Sequence of chain 1.B:
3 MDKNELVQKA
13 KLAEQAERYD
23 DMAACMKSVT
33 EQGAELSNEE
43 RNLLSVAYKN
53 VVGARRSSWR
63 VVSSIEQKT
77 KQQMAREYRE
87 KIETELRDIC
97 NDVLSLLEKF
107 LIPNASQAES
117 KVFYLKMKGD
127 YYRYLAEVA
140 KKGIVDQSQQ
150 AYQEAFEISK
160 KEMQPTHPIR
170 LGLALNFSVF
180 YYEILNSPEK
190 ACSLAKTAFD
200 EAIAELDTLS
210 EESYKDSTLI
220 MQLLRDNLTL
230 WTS

Binding-site contacts:
Ligand atom C contacts residue ASN226 of chain 1.B at 4.1 Å.
Ligand atom O2P contacts residue ARG58 of chain 1.B at 2.5 Å (salt-bridge).
Ligand atom CD1 contacts residue LEU222 of chain 1.B at 3.8 Å (hydrophobic).
Ligand atom P contacts residue ARG129 of chain 1.B at 3.5 Å.
Ligand atom O contacts residue LYS51 of chain 1.B at 3.5 Å.
Ligand atom O3P contacts residue ARG58 of chain 1.B at 2.7 Å (salt-bridge).
Ligand atom C contacts residue VAL178 of chain 1.B at 3.7 Å (hydrophobic).
Ligand atom CA contacts residue ASN175 of chain 1.B at 3.7 Å.
Ligand atom O1P contacts residue LYS51 of chain 1.B at 4.0 Å.
Ligand atom O contacts residue ASN52 of chain 1.B at 4.1 Å.
Ligand atom O1P contacts residue ARG129 of chain 1.B at 2.8 Å (salt-bridge).
Ligand atom P contacts residue ARG58 of chain 1.B at 3.1 Å.
Ligand atom CB contacts residue ASN175 of chain 1.B at 3.5 Å.
Ligand atom O contacts residue ASN226 of chain 1.B at 3.1 Å (h-bond).
Ligand atom CD1 contacts residue GLU182 of chain 1.B at 3.4 Å.
Ligand atom C contacts residue ASN175 of chain 1.B at 3.8 Å.
Ligand atom CB contacts residue ASN175 of chain 1.B at 3.6 Å.
Ligand atom CA contacts residue ASN175 of chain 1.B at 3.8 Å.
Ligand atom O contacts residue LEU174 of chain 1.B at 3.9 Å.
Ligand atom O1P contacts residue TYR130 of chain 1.B at 2.7 Å (h-bond).
Ligand atom CB contacts residue VAL178 of chain 1.B at 3.7 Å (hydrophobic).
Ligand atom N contacts residue LEU174 of chain 1.B at 3.5 Å.
Ligand atom N contacts residue LYS51 of chain 1.B at 4.0 Å.
Ligand atom P contacts residue TYR130 of chain 1.B at 3.7 Å.
Ligand atom N contacts residue VAL178 of chain 1.B at 4.0 Å.
Ligand atom O1P contacts residue ARG58 of chain 1.B at 4.0 Å.
Ligand atom O3P contacts residue ARG129 of chain 1.B at 3.0 Å (salt-bridge).
Ligand atom C contacts residue LEU174 of chain 1.B at 3.7 Å (hydrophobic).
Ligand atom O2P contacts residue TYR130 of chain 1.B at 4.0 Å.
Ligand atom CB contacts residue ARG129 of chain 1.B at 3.8 Å.
Ligand atom CA contacts residue LEU174 of chain 1.B at 3.9 Å (hydrophobic).
Ligand atom CD contacts residue LEU229 of chain 1.B at 3.7 Å (hydrophobic).
Ligand atom CD2 contacts residue LEU229 of chain 1.B at 3.8 Å (hydrophobic).
Ligand atom N contacts residue ASN175 of chain 1.B at 2.9 Å (h-bond).
Ligand atom O contacts residue LYS51 of chain 1.B at 3.8 Å.
Ligand atom O contacts residue VAL178 of chain 1.B at 3.5 Å.
Ligand atom O1P contacts residue ASN175 of chain 1.B at 3.6 Å.
Ligand atom O2P contacts residue LYS51 of chain 1.B at 2.7 Å (salt-bridge).
Ligand atom P contacts residue LYS51 of chain 1.B at 3.9 Å.
Ligand atom O3P contacts residue TYR130 of chain 1.B at 3.5 Å.

A small-molecule ligand and the protein it binds are described below.
Small molecule (SMILES): CC(C)C[C@H](NC(=O)[C@H](C)NC(=O)[C@@H](N)CCCN=C(N)N)C(=O)N[C@@H](COP(=O)(O)O)C(=O)N[C@@H](CC(C)C)C(=O)N[C@@H](CCC(N)=O)C(=O)N[C@@H](C)C(=O)N[C@@H](C)C=O